Binding-site contacts:
Ligand atom O1A contacts residue THR65 of chain 1.B at 3.4 Å.
Ligand atom O3A contacts residue GLY61 of chain 1.B at 3.4 Å.
Ligand atom O1B contacts residue GLY61 of chain 1.B at 3.4 Å (h-bond).
Ligand atom PB contacts residue ARG309 of chain 1.B at 3.4 Å.
Ligand atom C1' contacts residue ALA308 of chain 1.B at 3.6 Å (hydrophobic).
Ligand atom N1 contacts residue ILE264 of chain 1.B at 3.4 Å.
Ligand atom C2 contacts residue ILE264 of chain 1.B at 3.4 Å (hydrophobic).
Ligand atom O3A contacts residue LYS64 of chain 1.B at 3.6 Å (salt-bridge).
Ligand atom O3G contacts residue ARG246 of chain 1.C at 2.6 Å (salt-bridge).
Ligand atom O2A contacts residue THR65 of chain 1.B at 2.6 Å (h-bond).
Ligand atom O1B contacts residue LYS64 of chain 1.B at 3.3 Å (salt-bridge).
Ligand atom N7 contacts residue SER62 of chain 1.B at 2.8 Å (h-bond).
Ligand atom PB contacts residue LYS64 of chain 1.B at 3.5 Å.
Ligand atom PG contacts residue ARG309 of chain 1.B at 3.3 Å.
Ligand atom C8 contacts residue GLY63 of chain 1.B at 3.5 Å.
Ligand atom PA contacts residue ARG309 of chain 1.B at 3.7 Å.
Ligand atom O3B contacts residue ARG309 of chain 1.B at 2.4 Å (salt-bridge).
Ligand atom N6 contacts residue ILE18 of chain 1.B at 3.0 Å (h-bond).
Ligand atom O2A contacts residue GLY63 of chain 1.B at 3.1 Å.
Ligand atom O3A contacts residue GLY63 of chain 1.B at 3.1 Å (h-bond).
Ligand atom O2B contacts residue THR65 of chain 1.B at 2.7 Å (h-bond).
Ligand atom C8 contacts residue GLY61 of chain 1.B at 3.4 Å.
Ligand atom O2A contacts residue LEU66 of chain 1.B at 2.6 Å (h-bond).
Ligand atom O1A contacts residue ARG309 of chain 1.B at 3.0 Å (salt-bridge).
Ligand atom PB contacts residue GLY61 of chain 1.B at 3.7 Å.
Ligand atom N1 contacts residue ILE18 of chain 1.B at 3.6 Å (h-bond).
Ligand atom N6 contacts residue VAL17 of chain 1.B at 3.6 Å.
Ligand atom O2A contacts residue LYS64 of chain 1.B at 3.1 Å (salt-bridge).
Ligand atom O3G contacts residue ARG309 of chain 1.B at 3.5 Å (salt-bridge).
Ligand atom O1B contacts residue GLY63 of chain 1.B at 3.2 Å (h-bond).
Ligand atom O3A contacts residue ARG309 of chain 1.B at 3.3 Å (salt-bridge).
Ligand atom S1G contacts residue ARG309 of chain 1.B at 2.8 Å (salt-bridge).
Ligand atom O1B contacts residue SER62 of chain 1.B at 3.0 Å (h-bond).
Ligand atom O3G contacts residue THR65 of chain 1.B at 3.2 Å (h-bond).
Ligand atom O2B contacts residue LYS64 of chain 1.B at 3.2 Å (salt-bridge).
Ligand atom S1G contacts residue GLU242 of chain 1.C at 3.6 Å.
Ligand atom O3B contacts residue GLY61 of chain 1.B at 3.3 Å (h-bond).
Ligand atom O3A contacts residue SER62 of chain 1.B at 3.6 Å.
Ligand atom N7 contacts residue GLY63 of chain 1.B at 3.1 Å.
Ligand atom N3 contacts residue ILE264 of chain 1.B at 3.5 Å.

The small molecule below binds the protein below.
Small molecule (SMILES): Nc1ncnc2c1ncn2[C@@H]1O[C@H](COP(=O)(O)OP(=O)(O)OP(O)(O)=S)[C@@H](O)[C@H]1O

Sequence of chain 1.C:
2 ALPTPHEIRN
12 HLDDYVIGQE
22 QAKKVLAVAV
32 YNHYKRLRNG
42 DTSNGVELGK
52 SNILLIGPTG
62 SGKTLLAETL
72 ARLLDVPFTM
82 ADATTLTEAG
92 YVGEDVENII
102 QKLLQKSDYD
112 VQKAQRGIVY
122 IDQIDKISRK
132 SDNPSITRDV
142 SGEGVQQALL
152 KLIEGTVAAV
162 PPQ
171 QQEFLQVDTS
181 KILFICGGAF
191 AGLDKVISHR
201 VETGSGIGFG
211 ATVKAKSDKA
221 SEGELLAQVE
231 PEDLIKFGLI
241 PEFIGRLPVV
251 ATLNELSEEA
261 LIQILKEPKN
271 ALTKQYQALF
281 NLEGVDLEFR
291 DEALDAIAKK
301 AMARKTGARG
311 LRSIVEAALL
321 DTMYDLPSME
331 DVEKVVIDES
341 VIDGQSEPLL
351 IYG

Sequence of chain 1.B:
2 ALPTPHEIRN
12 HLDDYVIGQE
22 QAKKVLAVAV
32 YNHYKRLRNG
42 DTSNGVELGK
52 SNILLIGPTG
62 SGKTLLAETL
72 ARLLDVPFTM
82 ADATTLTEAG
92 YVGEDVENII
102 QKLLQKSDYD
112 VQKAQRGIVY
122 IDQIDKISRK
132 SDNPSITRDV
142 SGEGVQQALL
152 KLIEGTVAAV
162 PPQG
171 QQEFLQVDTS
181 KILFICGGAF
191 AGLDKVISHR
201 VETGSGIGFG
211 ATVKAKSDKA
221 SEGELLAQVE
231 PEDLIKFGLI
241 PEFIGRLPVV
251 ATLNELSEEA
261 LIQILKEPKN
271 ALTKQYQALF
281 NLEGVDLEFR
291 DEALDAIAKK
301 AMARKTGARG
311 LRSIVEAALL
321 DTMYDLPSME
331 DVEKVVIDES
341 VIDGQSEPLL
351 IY